Sequence of chain 2.A:
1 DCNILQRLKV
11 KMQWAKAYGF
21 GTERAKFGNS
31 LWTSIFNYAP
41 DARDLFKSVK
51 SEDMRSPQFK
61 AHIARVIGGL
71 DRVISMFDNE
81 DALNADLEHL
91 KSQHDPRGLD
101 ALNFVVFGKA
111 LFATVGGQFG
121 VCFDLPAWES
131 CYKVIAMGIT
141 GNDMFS

A protein and the small-molecule ligand that binds it are described below.
Small molecule (SMILES): CC(=O)N[C@H]1[C@H](O[C@H]2[C@H](O)[C@@H](NC(C)=O)CO[C@@H]2CO[C@@H]2O[C@@H](C)[C@@H](O)[C@@H](O)[C@@H]2O)O[C@H](CO)[C@@H](O[C@H]2O[C@H](CO[C@H]3O[C@H](CO)[C@@H](O)[C@H](O)[C@@H]3O)[C@@H](O)[C@H](O[C@H]3O[C@H](CO)[C@@H](O)[C@H](O)[C@@H]3O)[C@@H]2O)[C@@H]1O

Binding-site contacts:
Ligand atom C1 contacts residue ASP81 of chain 2.A at 4.0 Å.
Ligand atom C6 contacts residue ASN58 of chain 2.D at 3.5 Å.
Ligand atom C5 contacts residue ASN58 of chain 2.D at 4.1 Å.
Ligand atom C1 contacts residue ASN58 of chain 2.D at 1.4 Å.
Ligand atom C2 contacts residue ASN58 of chain 2.D at 2.5 Å.
Ligand atom O5 contacts residue GLY62 of chain 2.D at 4.3 Å.
Ligand atom O7 contacts residue ASN58 of chain 2.D at 4.2 Å.
Ligand atom O5 contacts residue SER61 of chain 2.D at 4.5 Å.
Ligand atom C6 contacts residue ASN55 of chain 2.D at 3.9 Å.
Ligand atom N2 contacts residue ASN58 of chain 2.D at 2.9 Å (h-bond).
Ligand atom O5 contacts residue SER60 of chain 2.D at 4.3 Å.
Ligand atom C6 contacts residue SER60 of chain 2.D at 4.2 Å.
Ligand atom C2 contacts residue ASP81 of chain 2.A at 3.5 Å.
Ligand atom C1 contacts residue SER60 of chain 2.D at 4.5 Å.
Ligand atom O5 contacts residue SER60 of chain 2.D at 4.3 Å.
Ligand atom C6 contacts residue SER61 of chain 2.D at 3.4 Å.
Ligand atom C7 contacts residue ASN58 of chain 2.D at 3.9 Å.
Ligand atom C5 contacts residue SER60 of chain 2.D at 4.4 Å.
Ligand atom O5 contacts residue ASN58 of chain 2.D at 2.4 Å (h-bond).
Ligand atom O5 contacts residue SER61 of chain 2.D at 3.8 Å.
Ligand atom O2 contacts residue ASP81 of chain 2.A at 3.6 Å.
Ligand atom C4 contacts residue ASN58 of chain 2.D at 4.2 Å.
Ligand atom O5 contacts residue ASN58 of chain 2.D at 4.3 Å.
Ligand atom C5 contacts residue ASN58 of chain 2.D at 3.6 Å.
Ligand atom C3 contacts residue ASN58 of chain 2.D at 3.8 Å.

Sequence of chain 2.D:
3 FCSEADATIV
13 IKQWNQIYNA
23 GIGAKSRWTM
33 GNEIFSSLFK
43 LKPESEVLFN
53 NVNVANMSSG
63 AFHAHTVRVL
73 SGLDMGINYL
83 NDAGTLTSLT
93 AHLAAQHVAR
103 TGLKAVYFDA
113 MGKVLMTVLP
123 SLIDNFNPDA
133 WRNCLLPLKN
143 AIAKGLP